Sequence of chain 1.A:
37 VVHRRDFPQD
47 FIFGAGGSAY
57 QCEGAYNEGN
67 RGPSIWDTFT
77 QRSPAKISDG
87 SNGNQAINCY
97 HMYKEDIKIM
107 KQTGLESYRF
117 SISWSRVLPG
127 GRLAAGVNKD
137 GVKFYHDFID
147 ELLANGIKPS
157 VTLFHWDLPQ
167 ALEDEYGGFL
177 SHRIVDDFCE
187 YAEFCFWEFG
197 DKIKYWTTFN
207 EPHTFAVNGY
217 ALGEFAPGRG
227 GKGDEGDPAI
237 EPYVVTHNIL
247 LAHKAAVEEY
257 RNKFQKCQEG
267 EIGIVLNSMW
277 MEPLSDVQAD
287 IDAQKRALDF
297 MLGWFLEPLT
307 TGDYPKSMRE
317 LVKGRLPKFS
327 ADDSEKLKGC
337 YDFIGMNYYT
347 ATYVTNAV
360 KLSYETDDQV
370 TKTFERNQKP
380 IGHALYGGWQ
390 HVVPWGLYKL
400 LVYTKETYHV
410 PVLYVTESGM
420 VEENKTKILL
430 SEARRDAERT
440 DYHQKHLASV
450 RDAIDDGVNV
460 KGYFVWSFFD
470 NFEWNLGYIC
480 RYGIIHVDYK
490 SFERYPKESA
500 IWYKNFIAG

A protein and the small-molecule ligand that binds it are described below.
Small molecule (SMILES): OC[C@@H]1[C@@H](O)[C@H](O)[C@@H](O)[C@@H]1NC1CCCCC1

Binding-site contacts:
Ligand atom CAN contacts residue GLU416 of chain 1.A at 4.2 Å.
Ligand atom CAP contacts residue GLU416 of chain 1.A at 3.6 Å.
Ligand atom CAO contacts residue GLU207 of chain 1.A at 3.3 Å.
Ligand atom OAC contacts residue GLU472 of chain 1.A at 3.5 Å (salt-bridge).
Ligand atom OAA contacts residue TYR345 of chain 1.A at 3.6 Å.
Ligand atom CAM contacts residue TRP473 of chain 1.A at 4.1 Å (hydrophobic).
Ligand atom CAM contacts residue TRP465 of chain 1.A at 3.7 Å (hydrophobic).
Ligand atom CAQ contacts residue TYR345 of chain 1.A at 4.1 Å (hydrophobic).
Ligand atom CAO contacts residue TRP162 of chain 1.A at 3.8 Å (hydrophobic).
Ligand atom OAB contacts residue GLN57 of chain 1.A at 3.0 Å (h-bond).
Ligand atom CAN contacts residue TRP465 of chain 1.A at 3.7 Å (hydrophobic).
Ligand atom CAP contacts residue TYR345 of chain 1.A at 3.6 Å (hydrophobic).
Ligand atom CAM contacts residue GLU416 of chain 1.A at 3.5 Å.
Ligand atom CAL contacts residue GLU207 of chain 1.A at 3.3 Å.
Ligand atom OAC contacts residue TRP465 of chain 1.A at 2.6 Å (h-bond).
Ligand atom OAA contacts residue TYR481 of chain 1.A at 3.2 Å.
Ligand atom CAO contacts residue GLU416 of chain 1.A at 3.4 Å.
Ligand atom OAB contacts residue HIS161 of chain 1.A at 3.2 Å (h-bond).
Ligand atom OAD contacts residue GLU207 of chain 1.A at 2.6 Å (salt-bridge).
Ligand atom CAI contacts residue THR210 of chain 1.A at 3.2 Å.
Ligand atom OAB contacts residue TRP473 of chain 1.A at 3.1 Å (h-bond).
Ligand atom CAF contacts residue THR210 of chain 1.A at 3.4 Å.
Ligand atom OAB contacts residue TRP465 of chain 1.A at 3.6 Å.
Ligand atom CAP contacts residue TRP465 of chain 1.A at 4.2 Å (hydrophobic).
Ligand atom OAD contacts residue HIS161 of chain 1.A at 4.1 Å.
Ligand atom NAK contacts residue TRP162 of chain 1.A at 4.2 Å.
Ligand atom CAN contacts residue TRP473 of chain 1.A at 4.1 Å (hydrophobic).
Ligand atom OAC contacts residue GLN57 of chain 1.A at 3.9 Å.
Ligand atom CAF contacts residue GLU207 of chain 1.A at 4.2 Å.
Ligand atom CAQ contacts residue GLU207 of chain 1.A at 3.1 Å.
Ligand atom OAD contacts residue ASN343 of chain 1.A at 3.8 Å.
Ligand atom CAQ contacts residue GLU416 of chain 1.A at 3.4 Å.
Ligand atom CAI contacts residue ASN273 of chain 1.A at 4.0 Å.
Ligand atom CAI contacts residue GLU207 of chain 1.A at 2.8 Å.
Ligand atom CAE contacts residue THR210 of chain 1.A at 3.6 Å.
Ligand atom OAD contacts residue GLU416 of chain 1.A at 2.6 Å (salt-bridge).
Ligand atom OAD contacts residue ASN206 of chain 1.A at 3.4 Å (h-bond).
Ligand atom CAE contacts residue ASN214 of chain 1.A at 3.9 Å.
Ligand atom CAN contacts residue GLU472 of chain 1.A at 4.1 Å.
Ligand atom NAK contacts residue GLU207 of chain 1.A at 2.9 Å (salt-bridge).